Sequence of chain 1.A:
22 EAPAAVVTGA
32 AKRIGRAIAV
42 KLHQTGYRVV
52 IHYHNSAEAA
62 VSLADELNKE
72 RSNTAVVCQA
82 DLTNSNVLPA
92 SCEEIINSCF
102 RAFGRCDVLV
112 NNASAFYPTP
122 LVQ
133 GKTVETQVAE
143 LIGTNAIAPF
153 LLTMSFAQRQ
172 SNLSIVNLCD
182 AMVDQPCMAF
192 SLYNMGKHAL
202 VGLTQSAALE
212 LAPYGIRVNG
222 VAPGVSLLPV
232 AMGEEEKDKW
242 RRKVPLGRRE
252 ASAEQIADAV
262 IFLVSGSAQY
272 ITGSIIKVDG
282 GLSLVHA

Binding-site contacts:
Ligand atom C7 contacts residue NAP1 of chain 1.E at 3.6 Å.
Ligand atom C17 contacts residue NAP1 of chain 1.E at 3.6 Å.
Ligand atom C13 contacts residue PHE117 of chain 1.A at 3.6 Å (hydrophobic).
Ligand atom N25 contacts residue ASP181 of chain 1.A at 3.7 Å.
Ligand atom C5 contacts residue NAP1 of chain 1.E at 3.5 Å.
Ligand atom C23 contacts residue CYS188 of chain 1.A at 3.4 Å (hydrophobic).
Ligand atom C3A contacts residue NAP1 of chain 1.E at 3.5 Å.
Ligand atom C13 contacts residue PRO230 of chain 1.A at 3.6 Å (hydrophobic).
Ligand atom N3 contacts residue TYR194 of chain 1.A at 3.6 Å.
Ligand atom C4A contacts residue PHE117 of chain 1.A at 3.5 Å (hydrophobic).
Ligand atom C8 contacts residue NAP1 of chain 1.E at 3.4 Å.
Ligand atom N25 contacts residue NAP1 of chain 1.E at 3.7 Å.
Ligand atom C2 contacts residue NAP1 of chain 1.E at 3.4 Å.
Ligand atom C9 contacts residue NAP1 of chain 1.E at 3.6 Å.
Ligand atom C12 contacts residue PHE117 of chain 1.A at 3.6 Å (hydrophobic).
Ligand atom C12 contacts residue PRO230 of chain 1.A at 3.4 Å (hydrophobic).
Ligand atom N24 contacts residue NAP1 of chain 1.E at 3.1 Å (h-bond).
Ligand atom N24 contacts residue PHE117 of chain 1.A at 3.5 Å.
Ligand atom C23 contacts residue TRP241 of chain 1.A at 3.6 Å (hydrophobic).
Ligand atom C13 contacts residue MET233 of chain 1.A at 3.6 Å (hydrophobic).
Ligand atom C3A contacts residue PHE117 of chain 1.A at 3.7 Å (hydrophobic).
Ligand atom C4 contacts residue TYR194 of chain 1.A at 3.7 Å (hydrophobic).
Ligand atom C5 contacts residue PHE117 of chain 1.A at 3.6 Å (hydrophobic).
Ligand atom C22 contacts residue GLU237 of chain 1.A at 3.7 Å.
Ligand atom C4 contacts residue PHE117 of chain 1.A at 3.5 Å (hydrophobic).
Ligand atom O18 contacts residue PRO230 of chain 1.A at 3.1 Å.
Ligand atom C9 contacts residue LEU229 of chain 1.A at 3.7 Å (hydrophobic).
Ligand atom N25 contacts residue TYR194 of chain 1.A at 2.8 Å (h-bond).
Ligand atom N1 contacts residue NAP1 of chain 1.E at 2.8 Å (h-bond).
Ligand atom C12 contacts residue MET233 of chain 1.A at 3.6 Å (hydrophobic).
Ligand atom C6 contacts residue NAP1 of chain 1.E at 3.5 Å.
Ligand atom N25 contacts residue PHE117 of chain 1.A at 3.5 Å.
Ligand atom C4A contacts residue NAP1 of chain 1.E at 3.7 Å.
Ligand atom N3 contacts residue PHE117 of chain 1.A at 3.5 Å.
Ligand atom C21 contacts residue PRO230 of chain 1.A at 3.4 Å (hydrophobic).
Ligand atom C7 contacts residue LEU228 of chain 1.A at 3.6 Å (hydrophobic).
Ligand atom N24 contacts residue SER115 of chain 1.A at 2.9 Å (h-bond).
Ligand atom N3 contacts residue NAP1 of chain 1.E at 2.9 Å (h-bond).
Ligand atom C2 contacts residue PHE117 of chain 1.A at 3.4 Å (hydrophobic).
Ligand atom C8 contacts residue ARG34 of chain 1.A at 3.6 Å.

This protein binds this small molecule.
Small molecule (SMILES): COc1cc(NCc2ccc3[nH+]c(N)nc(N)c3c2C)cc(OC)c1OC